A protein and the small-molecule ligand that binds it are described below.
Small molecule (SMILES): CC(=O)N[C@H]1[C@H](O[C@H]2[C@H](O)[C@@H](NC(C)=O)CO[C@@H]2CO)O[C@H](CO)[C@@H](O)[C@@H]1O

Binding-site contacts:
Ligand atom C8 contacts residue GLU61 of chain 1.A at 3.1 Å.
Ligand atom C1 contacts residue EDO1 of chain 1.E at 4.4 Å.
Ligand atom C3 contacts residue ASN213 of chain 1.A at 3.8 Å.
Ligand atom C8 contacts residue NAG2 of chain 1.D at 4.2 Å.
Ligand atom C5 contacts residue EDO1 of chain 1.E at 4.4 Å.
Ligand atom C5 contacts residue ASN213 of chain 1.A at 3.6 Å.
Ligand atom C1 contacts residue ASN213 of chain 1.A at 1.4 Å.
Ligand atom C2 contacts residue ASN213 of chain 1.A at 2.5 Å.
Ligand atom C7 contacts residue GLU61 of chain 1.A at 3.5 Å.
Ligand atom O5 contacts residue ASN213 of chain 1.A at 2.3 Å (h-bond).
Ligand atom N2 contacts residue ASN213 of chain 1.A at 3.0 Å (h-bond).
Ligand atom C8 contacts residue NAG1 of chain 1.D at 4.2 Å.
Ligand atom O7 contacts residue TYR212 of chain 1.A at 4.1 Å.
Ligand atom C4 contacts residue ASN213 of chain 1.A at 4.2 Å.
Ligand atom N2 contacts residue GLU61 of chain 1.A at 3.0 Å (salt-bridge).
Ligand atom C7 contacts residue TYR212 of chain 1.A at 3.9 Å (hydrophobic).
Ligand atom C8 contacts residue TYR212 of chain 1.A at 3.5 Å (hydrophobic).
Ligand atom C2 contacts residue GLU61 of chain 1.A at 4.1 Å.
Ligand atom O7 contacts residue ASN213 of chain 1.A at 3.9 Å.
Ligand atom O7 contacts residue EDO1 of chain 1.E at 3.4 Å (h-bond).
Ligand atom C7 contacts residue ASN213 of chain 1.A at 3.6 Å.

Sequence of chain 1.A:
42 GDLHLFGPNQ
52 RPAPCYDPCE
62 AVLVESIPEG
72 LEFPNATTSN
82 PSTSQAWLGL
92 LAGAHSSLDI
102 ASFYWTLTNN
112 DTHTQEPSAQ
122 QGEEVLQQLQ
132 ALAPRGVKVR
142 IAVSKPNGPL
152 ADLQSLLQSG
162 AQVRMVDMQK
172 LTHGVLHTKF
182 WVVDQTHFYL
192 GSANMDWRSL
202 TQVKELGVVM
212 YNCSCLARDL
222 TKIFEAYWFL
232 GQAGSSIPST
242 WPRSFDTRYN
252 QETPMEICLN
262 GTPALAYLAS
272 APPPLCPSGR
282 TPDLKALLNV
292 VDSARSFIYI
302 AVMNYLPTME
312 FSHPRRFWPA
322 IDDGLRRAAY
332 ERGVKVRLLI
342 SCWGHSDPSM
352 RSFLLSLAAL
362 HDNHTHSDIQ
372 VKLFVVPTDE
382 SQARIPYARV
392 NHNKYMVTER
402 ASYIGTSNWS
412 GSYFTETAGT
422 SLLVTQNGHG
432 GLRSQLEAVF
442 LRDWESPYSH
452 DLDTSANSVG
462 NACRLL